The protein below binds the small molecule below.
Small molecule (SMILES): Cc1cn2cc(C(F)(F)F)cc2c(=O)[nH]1

Sequence of chain 1.B:
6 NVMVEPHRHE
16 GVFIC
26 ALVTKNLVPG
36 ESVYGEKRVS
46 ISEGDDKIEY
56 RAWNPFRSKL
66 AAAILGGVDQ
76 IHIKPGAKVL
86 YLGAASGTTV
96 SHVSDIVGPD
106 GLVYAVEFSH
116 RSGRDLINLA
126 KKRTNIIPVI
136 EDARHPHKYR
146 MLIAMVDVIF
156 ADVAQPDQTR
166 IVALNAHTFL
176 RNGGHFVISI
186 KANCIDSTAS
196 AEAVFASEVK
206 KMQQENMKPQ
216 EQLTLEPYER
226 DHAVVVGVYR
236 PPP

Binding-site contacts:
Ligand atom C6 contacts residue ALA138 of chain 1.B at 4.2 Å (hydrophobic).
Ligand atom C5 contacts residue ASP157 of chain 1.B at 4.2 Å.
Ligand atom N1 contacts residue GLY88 of chain 1.B at 3.4 Å.
Ligand atom F1 contacts residue ILE166 of chain 1.B at 3.7 Å.
Ligand atom C2 contacts residue GLU112 of chain 1.B at 3.6 Å.
Ligand atom F3 contacts residue ILE166 of chain 1.B at 3.4 Å.
Ligand atom O1 contacts residue PHE113 of chain 1.B at 2.9 Å (h-bond).
Ligand atom F1 contacts residue ALA138 of chain 1.B at 3.4 Å.
Ligand atom C2 contacts residue GLY88 of chain 1.B at 3.4 Å.
Ligand atom C1 contacts residue GLY88 of chain 1.B at 4.1 Å.
Ligand atom C8 contacts residue PHE113 of chain 1.B at 4.0 Å (hydrophobic).
Ligand atom C4 contacts residue LEU87 of chain 1.B at 4.2 Å (hydrophobic).
Ligand atom C4 contacts residue ASP157 of chain 1.B at 3.0 Å.
Ligand atom F2 contacts residue GLN163 of chain 1.B at 3.6 Å.
Ligand atom N1 contacts residue ASP157 of chain 1.B at 3.5 Å (salt-bridge).
Ligand atom C8 contacts residue GLU112 of chain 1.B at 3.5 Å.
Ligand atom C7 contacts residue GLY88 of chain 1.B at 3.4 Å.
Ligand atom C5 contacts residue GLN163 of chain 1.B at 4.0 Å.
Ligand atom F2 contacts residue VAL167 of chain 1.B at 3.4 Å.
Ligand atom F1 contacts residue LEU87 of chain 1.B at 3.3 Å.
Ligand atom O1 contacts residue GLU112 of chain 1.B at 3.6 Å.
Ligand atom C9 contacts residue ILE166 of chain 1.B at 4.1 Å (hydrophobic).
Ligand atom N2 contacts residue GLU112 of chain 1.B at 2.7 Å (salt-bridge).
Ligand atom C3 contacts residue ASP157 of chain 1.B at 3.3 Å.
Ligand atom C9 contacts residue GLN163 of chain 1.B at 4.1 Å.
Ligand atom C6 contacts residue FMT1 of chain 1.K at 3.8 Å.
Ligand atom F3 contacts residue GLN163 of chain 1.B at 3.3 Å.
Ligand atom C8 contacts residue GLY88 of chain 1.B at 3.4 Å.
Ligand atom C1 contacts residue GLU112 of chain 1.B at 3.8 Å.
Ligand atom O1 contacts residue GLY88 of chain 1.B at 4.2 Å.
Ligand atom C4 contacts residue GLN163 of chain 1.B at 3.6 Å.
Ligand atom C3 contacts residue GLY88 of chain 1.B at 3.4 Å.
Ligand atom F3 contacts residue FMT1 of chain 1.K at 4.0 Å.
Ligand atom O1 contacts residue FMT1 of chain 1.K at 3.9 Å.
Ligand atom C6 contacts residue GLY88 of chain 1.B at 4.0 Å.
Ligand atom C4 contacts residue GLY88 of chain 1.B at 4.2 Å.
Ligand atom N1 contacts residue GLN163 of chain 1.B at 4.1 Å.
Ligand atom F1 contacts residue VAL167 of chain 1.B at 4.2 Å.
Ligand atom N2 contacts residue GLY88 of chain 1.B at 3.4 Å.
Ligand atom F2 contacts residue VAL158 of chain 1.B at 4.0 Å.